Sequence of chain 1.B:
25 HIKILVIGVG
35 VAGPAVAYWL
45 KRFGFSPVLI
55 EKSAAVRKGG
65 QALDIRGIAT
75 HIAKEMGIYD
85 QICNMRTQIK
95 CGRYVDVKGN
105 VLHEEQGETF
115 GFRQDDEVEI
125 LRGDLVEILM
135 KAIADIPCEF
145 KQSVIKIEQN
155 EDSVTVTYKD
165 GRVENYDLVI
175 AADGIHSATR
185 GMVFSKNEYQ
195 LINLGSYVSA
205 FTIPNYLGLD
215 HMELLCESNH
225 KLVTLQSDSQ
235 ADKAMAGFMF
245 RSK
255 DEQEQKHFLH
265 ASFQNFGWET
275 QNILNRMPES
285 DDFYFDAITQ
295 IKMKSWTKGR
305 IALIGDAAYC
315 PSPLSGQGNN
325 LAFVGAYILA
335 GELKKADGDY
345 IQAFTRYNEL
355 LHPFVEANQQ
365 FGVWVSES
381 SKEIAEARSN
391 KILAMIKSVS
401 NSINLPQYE

Binding-site contacts:
Ligand atom C4D contacts residue VAL369 of chain 1.B at 3.8 Å (hydrophobic).
Ligand atom C6' contacts residue FAD1 of chain 1.J at 3.6 Å.
Ligand atom N2' contacts residue ASP68 of chain 1.B at 3.2 Å (salt-bridge).
Ligand atom C4D contacts residue LEU318 of chain 1.B at 3.1 Å (hydrophobic).
Ligand atom O4B contacts residue PHE116 of chain 1.B at 3.3 Å.
Ligand atom O3 contacts residue ASP68 of chain 1.B at 3.2 Å (salt-bridge).
Ligand atom CL7 contacts residue FAD1 of chain 1.J at 3.6 Å.
Ligand atom O10 contacts residue LEU226 of chain 1.B at 2.9 Å.
Ligand atom C10 contacts residue MET243 of chain 1.B at 3.5 Å (hydrophobic).
Ligand atom O3 contacts residue ARG70 of chain 1.B at 3.1 Å (salt-bridge).
Ligand atom N4 contacts residue SER319 of chain 1.B at 3.8 Å.
Ligand atom C9 contacts residue GLY241 of chain 1.B at 3.4 Å.
Ligand atom C4' contacts residue ILE392 of chain 1.B at 3.8 Å (hydrophobic).
Ligand atom C5 contacts residue PRO317 of chain 1.B at 3.4 Å (hydrophobic).
Ligand atom C4' contacts residue PHE116 of chain 1.B at 3.2 Å (hydrophobic).
Ligand atom C6A contacts residue MET243 of chain 1.B at 3.6 Å (hydrophobic).
Ligand atom C9 contacts residue PHE242 of chain 1.B at 3.2 Å (hydrophobic).
Ligand atom C2' contacts residue GLY115 of chain 1.B at 3.6 Å.
Ligand atom C6B contacts residue MET243 of chain 1.B at 3.8 Å (hydrophobic).
Ligand atom O10 contacts residue MET243 of chain 1.B at 3.7 Å.
Ligand atom O11 contacts residue LEU226 of chain 1.B at 2.9 Å.
Ligand atom O3 contacts residue GLY320 of chain 1.B at 3.5 Å.
Ligand atom O10 contacts residue THR228 of chain 1.B at 3.8 Å.
Ligand atom C8 contacts residue PHE242 of chain 1.B at 3.7 Å (hydrophobic).
Ligand atom C11 contacts residue LEU226 of chain 1.B at 3.9 Å (hydrophobic).
Ligand atom C9 contacts residue MET243 of chain 1.B at 3.6 Å (hydrophobic).
Ligand atom C8 contacts residue VAL202 of chain 1.B at 3.8 Å (hydrophobic).
Ligand atom O2' contacts residue GLY115 of chain 1.B at 3.2 Å.
Ligand atom C6' contacts residue MET243 of chain 1.B at 3.9 Å (hydrophobic).
Ligand atom C5A contacts residue PRO317 of chain 1.B at 3.9 Å (hydrophobic).
Ligand atom C5A contacts residue MET243 of chain 1.B at 3.7 Å (hydrophobic).
Ligand atom O3 contacts residue FAD1 of chain 1.J at 3.6 Å.
Ligand atom N2' contacts residue GLY115 of chain 1.B at 3.1 Å (h-bond).
Ligand atom C6 contacts residue MET243 of chain 1.B at 4.0 Å (hydrophobic).
Ligand atom O12 contacts residue LEU219 of chain 1.B at 3.5 Å.
Ligand atom N2' contacts residue ARG70 of chain 1.B at 3.3 Å (salt-bridge).
Ligand atom N2' contacts residue ARG117 of chain 1.B at 3.8 Å.
Ligand atom O11 contacts residue LEU219 of chain 1.B at 3.9 Å.
Ligand atom C8 contacts residue GLY241 of chain 1.B at 3.8 Å.
Ligand atom C6' contacts residue PRO317 of chain 1.B at 3.7 Å (hydrophobic).

The protein below binds the small molecule below.
Small molecule (SMILES): CN(C)[C@@H]1C(O)=C(C(N)=O)C(=O)[C@@]2(O)C(O)=C3C(=O)c4c(O)ccc(Cl)c4[C@@](C)(O)[C@H]3C[C@@H]12